Sequence of chain 1.B:
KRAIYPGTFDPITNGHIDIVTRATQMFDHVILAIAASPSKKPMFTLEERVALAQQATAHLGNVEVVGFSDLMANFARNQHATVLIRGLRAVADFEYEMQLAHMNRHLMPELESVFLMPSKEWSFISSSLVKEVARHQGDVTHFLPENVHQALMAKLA

Binding-site contacts:
Ligand atom C14 contacts residue ASP72 of chain 1.B at 3.1 Å.
Ligand atom C2 contacts residue LEU102 of chain 1.B at 3.4 Å (hydrophobic).
Ligand atom N7 contacts residue GLU134 of chain 3.B at 3.2 Å (salt-bridge).
Ligand atom C15 contacts residue SER39 of chain 1.B at 3.7 Å.
Ligand atom O11 contacts residue GLU134 of chain 3.B at 2.8 Å.
Ligand atom N23 contacts residue SO41 of chain 1.H at 3.1 Å (h-bond).
Ligand atom C17 contacts residue MET74 of chain 1.B at 3.7 Å (hydrophobic).
Ligand atom C14 contacts residue PHE70 of chain 1.B at 3.7 Å (hydrophobic).
Ligand atom C10 contacts residue MET105 of chain 1.B at 3.3 Å (hydrophobic).
Ligand atom CL contacts residue MET74 of chain 1.B at 3.3 Å.
Ligand atom C3 contacts residue GLU134 of chain 3.B at 3.3 Å.
Ligand atom C14 contacts residue SER71 of chain 1.B at 3.7 Å.
Ligand atom N23 contacts residue ALA38 of chain 1.B at 3.5 Å (h-bond).
Ligand atom C10 contacts residue LEU102 of chain 1.B at 3.7 Å (hydrophobic).
Ligand atom C2 contacts residue LEU131 of chain 3.B at 3.7 Å (hydrophobic).
Ligand atom N6 contacts residue LEU73 of chain 1.B at 3.7 Å.
Ligand atom C17 contacts residue ALA37 of chain 1.B at 3.4 Å (hydrophobic).
Ligand atom C19 contacts residue SER39 of chain 1.B at 3.6 Å.
Ligand atom C21 contacts residue SO41 of chain 1.H at 3.2 Å.
Ligand atom C10 contacts residue ASN106 of chain 1.B at 3.5 Å.
Ligand atom CL contacts residue GLY9 of chain 1.B at 3.5 Å.
Ligand atom C18 contacts residue MET74 of chain 1.B at 3.7 Å (hydrophobic).
Ligand atom C20 contacts residue SER39 of chain 1.B at 3.1 Å.
Ligand atom N12 contacts residue ASP72 of chain 1.B at 2.9 Å (salt-bridge).
Ligand atom C21 contacts residue SER39 of chain 1.B at 3.6 Å.
Ligand atom N9 contacts residue LEU73 of chain 1.B at 3.4 Å.
Ligand atom C15 contacts residue SO41 of chain 1.H at 3.4 Å.
Ligand atom C13 contacts residue ASP72 of chain 1.B at 3.6 Å.
Ligand atom N23 contacts residue SER39 of chain 1.B at 2.9 Å (h-bond).
Ligand atom N9 contacts residue MET74 of chain 1.B at 2.9 Å (h-bond).
Ligand atom C13 contacts residue SO41 of chain 1.H at 3.6 Å.
Ligand atom C19 contacts residue ALA37 of chain 1.B at 3.7 Å (hydrophobic).
Ligand atom CL contacts residue SO41 of chain 1.J at 3.5 Å.
Ligand atom C10 contacts residue VAL135 of chain 3.B at 3.7 Å (hydrophobic).
Ligand atom C19 contacts residue SO41 of chain 1.J at 3.4 Å.
Ligand atom C16 contacts residue ALA37 of chain 1.B at 3.6 Å (hydrophobic).
Ligand atom N12 contacts residue MET74 of chain 1.B at 3.7 Å.
Ligand atom C1 contacts residue VAL135 of chain 3.B at 3.6 Å (hydrophobic).
Ligand atom C18 contacts residue ALA37 of chain 1.B at 3.4 Å (hydrophobic).
Ligand atom C1 contacts residue LEU102 of chain 1.B at 3.7 Å (hydrophobic).

This protein binds this small molecule.
Small molecule (SMILES): CC1=Nc2nc(N[C@H](CC#N)c3cccc(Cl)c3)nn2C(=O)C1

Sequence of chain 3.B:
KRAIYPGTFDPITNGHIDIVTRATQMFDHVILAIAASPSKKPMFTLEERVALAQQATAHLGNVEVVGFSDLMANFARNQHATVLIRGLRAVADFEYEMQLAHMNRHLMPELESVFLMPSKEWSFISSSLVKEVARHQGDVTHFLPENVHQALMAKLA